Binding-site contacts:
Ligand atom O29 contacts residue TYR114 of chain 1.B at 2.7 Å (h-bond).
Ligand atom C23 contacts residue ASP177 of chain 1.B at 3.7 Å.
Ligand atom C4 contacts residue LEU38 of chain 1.B at 3.7 Å (hydrophobic).
Ligand atom C26 contacts residue LEU115 of chain 1.B at 3.5 Å (hydrophobic).
Ligand atom C28 contacts residue PRO116 of chain 1.B at 3.5 Å (hydrophobic).
Ligand atom C7 contacts residue VAL46 of chain 1.B at 3.6 Å (hydrophobic).
Ligand atom C25 contacts residue ASP177 of chain 1.B at 3.6 Å.
Ligand atom C11 contacts residue ALA63 of chain 1.B at 3.5 Å (hydrophobic).
Ligand atom C22 contacts residue ARG163 of chain 1.B at 3.5 Å.
Ligand atom C14 contacts residue LEU166 of chain 1.B at 3.7 Å (hydrophobic).
Ligand atom C20 contacts residue ASP177 of chain 1.B at 3.8 Å.
Ligand atom C14 contacts residue MET112 of chain 1.B at 3.8 Å (hydrophobic).
Ligand atom N13 contacts residue GLY118 of chain 1.B at 3.7 Å.
Ligand atom C4 contacts residue LEU115 of chain 1.B at 3.7 Å (hydrophobic).
Ligand atom C23 contacts residue ASN164 of chain 1.B at 3.0 Å.
Ligand atom O29 contacts residue LEU38 of chain 1.B at 3.5 Å.
Ligand atom C30 contacts residue TYR114 of chain 1.B at 3.4 Å (hydrophobic).
Ligand atom C26 contacts residue GLY118 of chain 1.B at 3.4 Å.
Ligand atom C27 contacts residue LEU115 of chain 1.B at 3.2 Å (hydrophobic).
Ligand atom C17 contacts residue GLY39 of chain 1.B at 3.7 Å.
Ligand atom C6 contacts residue LEU166 of chain 1.B at 3.5 Å (hydrophobic).
Ligand atom C27 contacts residue GLY118 of chain 1.B at 3.5 Å.
Ligand atom C11 contacts residue LEU115 of chain 1.B at 3.5 Å (hydrophobic).
Ligand atom N13 contacts residue LEU115 of chain 1.B at 2.8 Å (h-bond).
Ligand atom C28 contacts residue TYR114 of chain 1.B at 3.3 Å (hydrophobic).
Ligand atom N12 contacts residue LEU166 of chain 1.B at 3.4 Å.
Ligand atom N10 contacts residue LEU115 of chain 1.B at 2.9 Å (h-bond).
Ligand atom C27 contacts residue PRO116 of chain 1.B at 3.2 Å (hydrophobic).
Ligand atom C24 contacts residue VAL46 of chain 1.B at 3.5 Å (hydrophobic).
Ligand atom C14 contacts residue ALA63 of chain 1.B at 3.7 Å (hydrophobic).
Ligand atom O18 contacts residue GLY39 of chain 1.B at 3.2 Å.
Ligand atom C11 contacts residue GLU113 of chain 1.B at 3.1 Å.
Ligand atom N12 contacts residue ALA63 of chain 1.B at 3.5 Å.
Ligand atom C17 contacts residue LEU38 of chain 1.B at 2.6 Å (hydrophobic).
Ligand atom C27 contacts residue TYR114 of chain 1.B at 3.5 Å (hydrophobic).
Ligand atom C11 contacts residue LEU166 of chain 1.B at 3.8 Å (hydrophobic).
Ligand atom C23 contacts residue ARG163 of chain 1.B at 3.3 Å.
Ligand atom C2 contacts residue LEU166 of chain 1.B at 3.7 Å (hydrophobic).
Ligand atom C30 contacts residue GLN36 of chain 1.B at 3.7 Å.
Ligand atom N3 contacts residue LEU38 of chain 1.B at 3.8 Å.

Sequence of chain 1.B:
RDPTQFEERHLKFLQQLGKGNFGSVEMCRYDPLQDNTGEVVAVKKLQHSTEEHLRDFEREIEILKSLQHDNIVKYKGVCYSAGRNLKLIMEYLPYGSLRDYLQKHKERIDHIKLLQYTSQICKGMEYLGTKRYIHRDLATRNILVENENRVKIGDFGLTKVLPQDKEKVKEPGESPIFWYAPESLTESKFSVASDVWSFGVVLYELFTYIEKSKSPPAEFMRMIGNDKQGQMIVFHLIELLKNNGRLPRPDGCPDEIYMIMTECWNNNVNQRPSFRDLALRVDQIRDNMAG

This small molecule binds to this protein.
Small molecule (SMILES): CCn1c(C(=O)N(C2CC2)C2CC2)cc2c3c(ncn3C)c(NCCCOC)nc21